A small-molecule ligand and the protein it binds are described below.
Small molecule (SMILES): CC(=O)N[C@H]1[C@H](O[C@H]2[C@H](O)[C@@H](NC(C)=O)CO[C@@H]2CO)O[C@H](CO)[C@@H](O[C@@H]2O[C@H](CO)[C@@H](O)[C@H](O[C@H]3O[C@H](CO)[C@@H](O)[C@H](O)[C@@H]3O[C@H]3O[C@H](CO)[C@@H](O)[C@H](O)[C@@H]3O[C@H]3O[C@H](CO)[C@@H](O)[C@H](O)[C@@H]3O)[C@@H]2O)[C@@H]1O

Binding-site contacts:
Ligand atom C2 contacts residue ASN121 of chain 6.A at 2.5 Å.
Ligand atom N2 contacts residue ASN121 of chain 6.A at 2.9 Å (h-bond).
Ligand atom C8 contacts residue ASN120 of chain 6.A at 3.3 Å.
Ligand atom O5 contacts residue ASN121 of chain 6.A at 2.4 Å (h-bond).
Ligand atom C1 contacts residue ASN121 of chain 6.A at 1.5 Å.
Ligand atom C7 contacts residue ASN121 of chain 6.A at 3.5 Å.
Ligand atom O7 contacts residue ASN120 of chain 6.A at 4.0 Å.
Ligand atom C3 contacts residue ASN121 of chain 6.A at 3.9 Å.
Ligand atom C5 contacts residue ASN121 of chain 6.A at 3.7 Å.
Ligand atom C7 contacts residue ASN120 of chain 6.A at 4.1 Å.
Ligand atom O7 contacts residue ASN121 of chain 6.A at 3.7 Å.
Ligand atom C4 contacts residue ASN121 of chain 6.A at 4.2 Å.

Sequence of chain 6.A:
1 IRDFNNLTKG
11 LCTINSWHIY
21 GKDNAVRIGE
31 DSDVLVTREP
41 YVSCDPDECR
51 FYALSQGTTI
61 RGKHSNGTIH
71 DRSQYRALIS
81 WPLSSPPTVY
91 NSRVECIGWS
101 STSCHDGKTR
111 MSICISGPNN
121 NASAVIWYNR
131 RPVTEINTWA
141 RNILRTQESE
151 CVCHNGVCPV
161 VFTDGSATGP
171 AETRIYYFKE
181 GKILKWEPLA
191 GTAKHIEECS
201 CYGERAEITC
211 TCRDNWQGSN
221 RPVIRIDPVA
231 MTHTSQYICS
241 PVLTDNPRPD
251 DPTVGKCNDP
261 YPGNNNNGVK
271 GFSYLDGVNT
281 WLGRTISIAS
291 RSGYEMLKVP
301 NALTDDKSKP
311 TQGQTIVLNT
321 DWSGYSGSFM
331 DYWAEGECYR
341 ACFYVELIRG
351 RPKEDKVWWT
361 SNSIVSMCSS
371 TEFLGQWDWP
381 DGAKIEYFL